A protein and the small-molecule ligand that binds it are described below.
Small molecule (SMILES): CC(=O)N[C@@H]1[C@@H](O)[C@H](O)[C@@H](CO)O[C@H]1O

Binding-site contacts:
Ligand atom C5 contacts residue LYS26 of chain 1.E at 4.3 Å.
Ligand atom O5 contacts residue VAL93 of chain 1.E at 4.0 Å.
Ligand atom O6 contacts residue LYS26 of chain 1.E at 3.5 Å.
Ligand atom C5 contacts residue ASN90 of chain 1.E at 3.6 Å.
Ligand atom C1 contacts residue ASN90 of chain 1.E at 1.4 Å.
Ligand atom C7 contacts residue ASN90 of chain 1.E at 3.6 Å.
Ligand atom O7 contacts residue ASN90 of chain 1.E at 3.8 Å.
Ligand atom C2 contacts residue ASN90 of chain 1.E at 2.5 Å.
Ligand atom C6 contacts residue LYS26 of chain 1.E at 3.9 Å.
Ligand atom C4 contacts residue ASN90 of chain 1.E at 4.2 Å.
Ligand atom N2 contacts residue ASN90 of chain 1.E at 3.0 Å (h-bond).
Ligand atom O5 contacts residue LYS26 of chain 1.E at 3.4 Å.
Ligand atom O6 contacts residue VAL93 of chain 1.E at 3.9 Å.
Ligand atom C3 contacts residue ASN90 of chain 1.E at 3.8 Å.
Ligand atom O5 contacts residue ASN90 of chain 1.E at 2.3 Å (h-bond).
Ligand atom C1 contacts residue LYS26 of chain 1.E at 4.4 Å.

Sequence of chain 1.E:
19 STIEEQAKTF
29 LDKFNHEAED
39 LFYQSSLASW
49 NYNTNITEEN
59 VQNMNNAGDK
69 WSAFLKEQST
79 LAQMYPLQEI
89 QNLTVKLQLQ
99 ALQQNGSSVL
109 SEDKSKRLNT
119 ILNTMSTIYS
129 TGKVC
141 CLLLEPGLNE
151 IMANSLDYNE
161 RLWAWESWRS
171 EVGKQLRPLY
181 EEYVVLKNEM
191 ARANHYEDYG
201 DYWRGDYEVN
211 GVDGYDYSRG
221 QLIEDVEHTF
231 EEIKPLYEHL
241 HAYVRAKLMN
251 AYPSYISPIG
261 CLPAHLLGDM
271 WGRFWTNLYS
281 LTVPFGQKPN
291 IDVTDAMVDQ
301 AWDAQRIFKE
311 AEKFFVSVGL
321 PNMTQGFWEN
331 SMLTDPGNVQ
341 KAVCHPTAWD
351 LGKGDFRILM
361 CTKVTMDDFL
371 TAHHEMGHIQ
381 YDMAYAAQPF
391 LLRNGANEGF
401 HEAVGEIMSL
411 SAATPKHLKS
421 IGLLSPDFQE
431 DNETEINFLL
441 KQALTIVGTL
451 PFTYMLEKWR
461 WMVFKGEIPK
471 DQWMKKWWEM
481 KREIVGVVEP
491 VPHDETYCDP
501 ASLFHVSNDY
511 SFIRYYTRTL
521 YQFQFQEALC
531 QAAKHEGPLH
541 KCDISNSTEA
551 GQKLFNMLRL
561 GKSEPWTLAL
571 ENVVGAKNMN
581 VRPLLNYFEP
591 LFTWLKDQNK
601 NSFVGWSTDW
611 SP